A small-molecule ligand and the protein it binds are described below.
Small molecule (SMILES): Cc1ccncc1NC(=O)[C@@H]1CCOc2ccc(Cl)cc21

Sequence of chain 1.A:
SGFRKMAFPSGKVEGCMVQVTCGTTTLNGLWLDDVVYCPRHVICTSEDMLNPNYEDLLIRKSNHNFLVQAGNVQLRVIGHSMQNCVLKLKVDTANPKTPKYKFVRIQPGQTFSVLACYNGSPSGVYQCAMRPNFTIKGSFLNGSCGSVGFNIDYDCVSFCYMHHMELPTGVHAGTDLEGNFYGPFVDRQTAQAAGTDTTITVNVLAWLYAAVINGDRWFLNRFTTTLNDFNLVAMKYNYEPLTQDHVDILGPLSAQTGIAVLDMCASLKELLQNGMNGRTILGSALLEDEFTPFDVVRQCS

Binding-site contacts:
Ligand atom C2 contacts residue LEU141 of chain 1.A at 3.5 Å (hydrophobic).
Ligand atom C11 contacts residue ARG188 of chain 1.A at 3.6 Å.
Ligand atom C10 contacts residue DMS1 of chain 1.E at 3.8 Å.
Ligand atom C13 contacts residue MET165 of chain 1.A at 3.4 Å (hydrophobic).
Ligand atom O contacts residue GLU166 of chain 1.A at 2.9 Å (salt-bridge).
Ligand atom C3 contacts residue LEU141 of chain 1.A at 3.6 Å (hydrophobic).
Ligand atom N contacts residue GLU166 of chain 1.A at 3.7 Å.
Ligand atom C13 contacts residue HIS164 of chain 1.A at 3.9 Å.
Ligand atom CL contacts residue ASP187 of chain 1.A at 3.3 Å.
Ligand atom C4 contacts residue GLU166 of chain 1.A at 3.6 Å.
Ligand atom C3 contacts residue GLU166 of chain 1.A at 3.5 Å.
Ligand atom C14 contacts residue HIS41 of chain 1.A at 3.8 Å.
Ligand atom C4 contacts residue CYS145 of chain 1.A at 3.8 Å (hydrophobic).
Ligand atom O contacts residue MET165 of chain 1.A at 3.4 Å.
Ligand atom C10 contacts residue GLN189 of chain 1.A at 3.9 Å.
Ligand atom N contacts residue PHE140 of chain 1.A at 3.9 Å.
Ligand atom C12 contacts residue MET165 of chain 1.A at 3.8 Å (hydrophobic).
Ligand atom C2 contacts residue ASN142 of chain 1.A at 3.7 Å.
Ligand atom C3 contacts residue HIS163 of chain 1.A at 3.6 Å.
Ligand atom C14 contacts residue MET165 of chain 1.A at 3.5 Å (hydrophobic).
Ligand atom C14 contacts residue HIS164 of chain 1.A at 3.3 Å.
Ligand atom C contacts residue ASN142 of chain 1.A at 3.5 Å.
Ligand atom C11 contacts residue GLN189 of chain 1.A at 3.7 Å.
Ligand atom C3 contacts residue PHE140 of chain 1.A at 3.5 Å (hydrophobic).
Ligand atom N contacts residue SER144 of chain 1.A at 3.7 Å.
Ligand atom C2 contacts residue GLU166 of chain 1.A at 3.8 Å.
Ligand atom O1 contacts residue DMS1 of chain 1.E at 3.6 Å (h-bond).
Ligand atom C4 contacts residue HIS163 of chain 1.A at 3.0 Å.
Ligand atom CL contacts residue HIS41 of chain 1.A at 3.2 Å.
Ligand atom CL contacts residue HIS164 of chain 1.A at 3.7 Å.
Ligand atom C6 contacts residue MET165 of chain 1.A at 3.9 Å (hydrophobic).
Ligand atom N1 contacts residue CYS145 of chain 1.A at 3.8 Å.
Ligand atom O1 contacts residue GLN189 of chain 1.A at 2.7 Å (h-bond).
Ligand atom C4 contacts residue MET165 of chain 1.A at 3.9 Å (hydrophobic).
Ligand atom C12 contacts residue ARG188 of chain 1.A at 3.5 Å.
Ligand atom C11 contacts residue DMS1 of chain 1.E at 3.8 Å.
Ligand atom N contacts residue HIS163 of chain 1.A at 2.5 Å (h-bond).
Ligand atom C9 contacts residue GLN189 of chain 1.A at 3.2 Å.
Ligand atom C3 contacts residue SER144 of chain 1.A at 3.9 Å.
Ligand atom CL contacts residue MET165 of chain 1.A at 3.7 Å.